A protein and the small-molecule ligand that binds it are described below.
Small molecule (SMILES): OCCc1c[nH]c2ccccc12

Sequence of chain 1.D:
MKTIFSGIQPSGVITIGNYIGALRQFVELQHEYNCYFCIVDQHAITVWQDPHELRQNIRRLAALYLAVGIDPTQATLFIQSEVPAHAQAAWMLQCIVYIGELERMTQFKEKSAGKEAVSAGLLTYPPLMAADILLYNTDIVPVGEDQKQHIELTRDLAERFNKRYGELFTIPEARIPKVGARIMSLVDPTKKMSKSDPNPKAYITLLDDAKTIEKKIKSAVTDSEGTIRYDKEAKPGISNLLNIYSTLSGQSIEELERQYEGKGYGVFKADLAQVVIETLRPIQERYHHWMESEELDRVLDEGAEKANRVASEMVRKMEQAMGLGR

Binding-site contacts:
Ligand atom C8 contacts residue GLY7 of chain 1.D at 3.7 Å.
Ligand atom C6 contacts residue ASP132 of chain 1.D at 3.9 Å.
Ligand atom C1 contacts residue GLY7 of chain 1.D at 3.6 Å.
Ligand atom C4 contacts residue PHE5 of chain 1.D at 3.7 Å (hydrophobic).
Ligand atom C4 contacts residue GLY7 of chain 1.D at 3.8 Å.
Ligand atom C4 contacts residue ILE133 of chain 1.D at 3.8 Å (hydrophobic).
Ligand atom C6 contacts residue MET129 of chain 1.D at 3.7 Å (hydrophobic).
Ligand atom C10 contacts residue ATP1 of chain 1.K at 3.8 Å.
Ligand atom N1 contacts residue ASP132 of chain 1.D at 2.8 Å (salt-bridge).
Ligand atom O1 contacts residue MET129 of chain 1.D at 3.5 Å (h-bond).
Ligand atom C2 contacts residue GLY7 of chain 1.D at 3.4 Å.
Ligand atom C9 contacts residue ATP1 of chain 1.K at 4.0 Å.
Ligand atom C10 contacts residue TYR125 of chain 1.D at 3.5 Å (hydrophobic).
Ligand atom C3 contacts residue SER6 of chain 1.D at 3.5 Å.
Ligand atom C9 contacts residue TYR125 of chain 1.D at 3.8 Å (hydrophobic).
Ligand atom C5 contacts residue GLY7 of chain 1.D at 4.0 Å.
Ligand atom C3 contacts residue VAL143 of chain 1.D at 3.6 Å (hydrophobic).
Ligand atom C1 contacts residue MET129 of chain 1.D at 3.9 Å (hydrophobic).
Ligand atom C6 contacts residue GLY7 of chain 1.D at 4.0 Å.
Ligand atom C3 contacts residue MET129 of chain 1.D at 4.0 Å (hydrophobic).
Ligand atom C3 contacts residue VAL141 of chain 1.D at 3.5 Å (hydrophobic).
Ligand atom C7 contacts residue VAL40 of chain 1.D at 3.8 Å (hydrophobic).
Ligand atom C5 contacts residue PHE5 of chain 1.D at 3.5 Å (hydrophobic).
Ligand atom C4 contacts residue VAL141 of chain 1.D at 3.5 Å (hydrophobic).
Ligand atom C5 contacts residue MET129 of chain 1.D at 4.0 Å (hydrophobic).
Ligand atom N1 contacts residue HIS43 of chain 1.D at 3.6 Å.
Ligand atom C7 contacts residue ASP132 of chain 1.D at 3.7 Å.
Ligand atom O1 contacts residue TYR125 of chain 1.D at 2.6 Å (h-bond).
Ligand atom C3 contacts residue GLY7 of chain 1.D at 3.5 Å.
Ligand atom C5 contacts residue ILE133 of chain 1.D at 3.7 Å (hydrophobic).
Ligand atom C5 contacts residue ASP132 of chain 1.D at 4.0 Å.
Ligand atom C2 contacts residue VAL143 of chain 1.D at 4.0 Å (hydrophobic).
Ligand atom O1 contacts residue GLN147 of chain 1.D at 3.2 Å (h-bond).
Ligand atom N1 contacts residue VAL40 of chain 1.D at 3.8 Å.
Ligand atom C10 contacts residue GLN147 of chain 1.D at 3.4 Å.
Ligand atom C7 contacts residue HIS43 of chain 1.D at 3.4 Å.
Ligand atom N1 contacts residue MET129 of chain 1.D at 3.7 Å.
Ligand atom C4 contacts residue SER6 of chain 1.D at 3.6 Å.
Ligand atom C2 contacts residue MET129 of chain 1.D at 3.9 Å (hydrophobic).
Ligand atom C9 contacts residue GLY7 of chain 1.D at 3.4 Å.